Binding-site contacts:
Ligand atom C4B contacts residue TYR146 of chain 48.A at 3.7 Å (hydrophobic).
Ligand atom C3C contacts residue LEU216 of chain 48.A at 3.7 Å (hydrophobic).
Ligand atom C4 contacts residue TYR192 of chain 48.A at 3.5 Å (hydrophobic).
Ligand atom N3A contacts residue ALA24 of chain 48.C at 3.8 Å.
Ligand atom C2A contacts residue MET181 of chain 48.A at 3.7 Å (hydrophobic).
Ligand atom C5A contacts residue PRO168 of chain 48.A at 4.0 Å (hydrophobic).
Ligand atom C2B contacts residue ILE219 of chain 48.A at 3.8 Å (hydrophobic).
Ligand atom O1B contacts residue ILE95 of chain 48.A at 3.6 Å.
Ligand atom C4C contacts residue MET117 of chain 48.A at 3.9 Å (hydrophobic).
Ligand atom C31 contacts residue LEU216 of chain 48.A at 3.4 Å (hydrophobic).
Ligand atom C4A contacts residue LEU14 of chain 49.C at 4.0 Å (hydrophobic).
Ligand atom C5B contacts residue TYR146 of chain 48.A at 3.4 Å (hydrophobic).
Ligand atom C3B contacts residue ILE219 of chain 48.A at 3.8 Å (hydrophobic).
Ligand atom C5A contacts residue ILE144 of chain 48.A at 3.7 Å (hydrophobic).
Ligand atom O1 contacts residue THR97 of chain 48.A at 3.4 Å (h-bond).
Ligand atom C3C contacts residue TYR192 of chain 48.A at 4.0 Å (hydrophobic).
Ligand atom C4B contacts residue ILE183 of chain 48.A at 4.0 Å (hydrophobic).
Ligand atom N2 contacts residue THR97 of chain 48.A at 3.7 Å.
Ligand atom C2C contacts residue THR97 of chain 48.A at 3.9 Å.
Ligand atom N2 contacts residue W711 of chain 48.F at 2.9 Å.
Ligand atom C5A contacts residue ILE170 of chain 48.A at 3.8 Å (hydrophobic).
Ligand atom C1C contacts residue PHE115 of chain 48.A at 3.9 Å (hydrophobic).
Ligand atom C1B contacts residue ILE183 of chain 48.A at 4.0 Å (hydrophobic).
Ligand atom O1A contacts residue PHE121 of chain 48.A at 4.0 Å.
Ligand atom N3A contacts residue MET181 of chain 48.A at 3.3 Å.
Ligand atom C4A contacts residue MET181 of chain 48.A at 3.6 Å (hydrophobic).
Ligand atom C5B contacts residue ILE183 of chain 48.A at 3.7 Å (hydrophobic).
Ligand atom O1 contacts residue W711 of chain 48.F at 3.7 Å.
Ligand atom C31 contacts residue ASN214 of chain 48.A at 3.3 Å.
Ligand atom C31 contacts residue W711 of chain 48.F at 3.0 Å.
Ligand atom C4A contacts residue ALA24 of chain 48.C at 4.0 Å (hydrophobic).
Ligand atom C4A contacts residue ILE170 of chain 48.A at 3.9 Å (hydrophobic).
Ligand atom C6B contacts residue ILE183 of chain 48.A at 3.6 Å (hydrophobic).
Ligand atom N3A contacts residue TYR146 of chain 48.A at 4.0 Å.
Ligand atom C6B contacts residue TYR146 of chain 48.A at 3.8 Å (hydrophobic).
Ligand atom C6C contacts residue ILE186 of chain 48.A at 3.9 Å (hydrophobic).
Ligand atom C2A contacts residue TYR146 of chain 48.A at 3.7 Å (hydrophobic).
Ligand atom C3 contacts residue W711 of chain 48.F at 3.3 Å.
Ligand atom C1C contacts residue THR97 of chain 48.A at 3.9 Å.
Ligand atom C2C contacts residue LEU216 of chain 48.A at 3.7 Å (hydrophobic).

Sequence of chain 48.C:
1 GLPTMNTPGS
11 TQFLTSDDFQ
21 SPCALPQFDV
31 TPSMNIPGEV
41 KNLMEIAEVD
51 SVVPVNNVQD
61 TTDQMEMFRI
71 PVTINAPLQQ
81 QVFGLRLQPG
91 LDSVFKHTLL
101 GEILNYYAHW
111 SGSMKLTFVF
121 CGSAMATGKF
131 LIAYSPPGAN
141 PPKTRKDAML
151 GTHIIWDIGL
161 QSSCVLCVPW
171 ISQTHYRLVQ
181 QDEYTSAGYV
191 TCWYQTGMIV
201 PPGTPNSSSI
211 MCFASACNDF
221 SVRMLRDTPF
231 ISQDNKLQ

Sequence of chain 48.A:
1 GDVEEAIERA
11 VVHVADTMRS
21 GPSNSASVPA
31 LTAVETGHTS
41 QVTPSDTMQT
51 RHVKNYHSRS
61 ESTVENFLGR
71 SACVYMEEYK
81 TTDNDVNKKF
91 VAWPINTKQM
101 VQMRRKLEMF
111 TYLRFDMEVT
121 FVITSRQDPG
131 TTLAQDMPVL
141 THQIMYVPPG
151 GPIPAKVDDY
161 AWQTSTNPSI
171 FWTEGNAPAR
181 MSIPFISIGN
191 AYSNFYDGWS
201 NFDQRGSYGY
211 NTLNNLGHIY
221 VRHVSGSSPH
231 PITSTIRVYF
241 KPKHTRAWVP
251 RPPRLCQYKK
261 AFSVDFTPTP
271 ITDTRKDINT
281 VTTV

This small molecule binds to this protein.
Small molecule (SMILES): Cc1cc(CCCCCCCOc2ccc(C3=NCCO3)cc2)on1

Sequence of chain 49.C:
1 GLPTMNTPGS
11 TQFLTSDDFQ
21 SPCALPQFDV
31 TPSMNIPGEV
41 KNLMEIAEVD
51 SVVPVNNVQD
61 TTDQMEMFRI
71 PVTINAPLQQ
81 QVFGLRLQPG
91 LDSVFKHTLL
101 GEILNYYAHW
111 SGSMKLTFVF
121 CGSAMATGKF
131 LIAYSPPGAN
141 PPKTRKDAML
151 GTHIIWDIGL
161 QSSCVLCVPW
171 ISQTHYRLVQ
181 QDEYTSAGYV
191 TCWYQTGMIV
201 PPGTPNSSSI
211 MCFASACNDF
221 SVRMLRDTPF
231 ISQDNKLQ